Binding-site contacts:
Ligand atom O contacts residue PHE20 of chain 1.A at 3.7 Å.
Ligand atom C5 contacts residue PHE20 of chain 1.A at 4.3 Å (hydrophobic).
Ligand atom C6 contacts residue ASP23 of chain 1.A at 4.1 Å.
Ligand atom O1 contacts residue PHE20 of chain 1.A at 3.8 Å.
Ligand atom C6 contacts residue VAL26 of chain 1.A at 4.2 Å (hydrophobic).
Ligand atom N contacts residue PHE20 of chain 1.A at 3.5 Å.
Ligand atom C2 contacts residue PHE20 of chain 1.A at 3.6 Å (hydrophobic).
Ligand atom N contacts residue PHE37 of chain 1.A at 3.3 Å.
Ligand atom O1 contacts residue GLU19 of chain 1.A at 4.4 Å.
Ligand atom C1 contacts residue PHE20 of chain 1.A at 3.8 Å (hydrophobic).
Ligand atom C4 contacts residue PHE20 of chain 1.A at 4.3 Å (hydrophobic).
Ligand atom C3 contacts residue PHE20 of chain 1.A at 3.9 Å (hydrophobic).
Ligand atom C5 contacts residue VAL26 of chain 1.A at 4.2 Å (hydrophobic).
Ligand atom C contacts residue PHE20 of chain 1.A at 3.8 Å (hydrophobic).
Ligand atom C7 contacts residue ASP23 of chain 1.A at 3.4 Å.
Ligand atom C8 contacts residue ASP23 of chain 1.A at 4.3 Å.
Ligand atom O contacts residue PHE37 of chain 1.A at 3.9 Å.
Ligand atom C3 contacts residue PHE37 of chain 1.A at 3.7 Å (hydrophobic).

Sequence of chain 1.A:
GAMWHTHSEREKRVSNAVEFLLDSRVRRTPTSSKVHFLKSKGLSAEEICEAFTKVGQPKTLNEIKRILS

This small molecule binds to this protein.
Small molecule (SMILES): O=C(O)c1cccc2cc[nH]c12